Sequence of chain 5.A:
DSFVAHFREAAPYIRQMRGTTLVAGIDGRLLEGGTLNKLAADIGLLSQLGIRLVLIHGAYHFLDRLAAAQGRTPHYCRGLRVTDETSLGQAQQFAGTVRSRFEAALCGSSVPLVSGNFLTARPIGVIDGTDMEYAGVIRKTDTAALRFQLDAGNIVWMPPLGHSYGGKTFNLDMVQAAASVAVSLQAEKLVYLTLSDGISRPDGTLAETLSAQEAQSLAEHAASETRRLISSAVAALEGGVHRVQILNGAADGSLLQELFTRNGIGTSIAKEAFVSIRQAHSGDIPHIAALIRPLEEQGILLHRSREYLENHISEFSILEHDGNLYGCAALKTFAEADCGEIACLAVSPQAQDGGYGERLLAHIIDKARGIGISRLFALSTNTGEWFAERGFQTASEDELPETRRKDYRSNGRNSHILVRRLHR

This protein binds this small molecule.
Small molecule (SMILES): CC(=O)N[C@@H](CCC(=O)O)C(=O)O

Binding-site contacts:
Ligand atom OE1 contacts residue LEU334 of chain 5.A at 3.9 Å.
Ligand atom OE1 contacts residue LEU411 of chain 5.A at 3.8 Å.
Ligand atom CD contacts residue SER447 of chain 5.A at 3.1 Å.
Ligand atom OE1 contacts residue SER447 of chain 5.A at 3.4 Å (h-bond).
Ligand atom C8 contacts residue PHE419 of chain 5.A at 4.0 Å (hydrophobic).
Ligand atom O contacts residue CYS376 of chain 5.A at 2.5 Å (h-bond).
Ligand atom C7 contacts residue LEU411 of chain 5.A at 3.8 Å (hydrophobic).
Ligand atom CG contacts residue LEU411 of chain 5.A at 3.2 Å (hydrophobic).
Ligand atom CG contacts residue ILE332 of chain 5.A at 3.9 Å (hydrophobic).
Ligand atom OE1 contacts residue ARG445 of chain 5.A at 3.3 Å (salt-bridge).
Ligand atom C7 contacts residue CYS376 of chain 5.A at 3.6 Å (hydrophobic).
Ligand atom OXT contacts residue ARG336 of chain 5.A at 2.8 Å (salt-bridge).
Ligand atom CB contacts residue LEU334 of chain 5.A at 3.9 Å (hydrophobic).
Ligand atom O7 contacts residue CYS376 of chain 5.A at 2.9 Å (h-bond).
Ligand atom OE1 contacts residue ARG436 of chain 5.A at 3.6 Å.
Ligand atom CB contacts residue ARG445 of chain 5.A at 3.7 Å.
Ligand atom O7 contacts residue ALA375 of chain 5.A at 3.8 Å.
Ligand atom O contacts residue ARG336 of chain 5.A at 3.4 Å (salt-bridge).
Ligand atom C contacts residue ARG336 of chain 5.A at 3.7 Å.
Ligand atom CB contacts residue LEU411 of chain 5.A at 3.8 Å (hydrophobic).
Ligand atom OE2 contacts residue ARG445 of chain 5.A at 2.4 Å (salt-bridge).
Ligand atom CG contacts residue SER412 of chain 5.A at 4.0 Å.
Ligand atom N2 contacts residue COA1 of chain 5.B at 3.5 Å (h-bond).
Ligand atom C8 contacts residue COA1 of chain 5.B at 3.5 Å.
Ligand atom N2 contacts residue LEU411 of chain 5.A at 3.2 Å (h-bond).
Ligand atom CG contacts residue ARG445 of chain 5.A at 3.0 Å.
Ligand atom O7 contacts residue LEU377 of chain 5.A at 3.0 Å (h-bond).
Ligand atom C8 contacts residue LEU411 of chain 5.A at 3.6 Å (hydrophobic).
Ligand atom C7 contacts residue COA1 of chain 5.B at 3.2 Å.
Ligand atom CD contacts residue ARG445 of chain 5.A at 2.5 Å.
Ligand atom OXT contacts residue LEU334 of chain 5.A at 2.9 Å (h-bond).
Ligand atom C contacts residue CYS376 of chain 5.A at 3.5 Å (hydrophobic).
Ligand atom CD contacts residue LEU411 of chain 5.A at 3.8 Å (hydrophobic).
Ligand atom O7 contacts residue COA1 of chain 5.B at 3.6 Å (h-bond).
Ligand atom CA contacts residue LEU333 of chain 5.A at 4.0 Å (hydrophobic).
Ligand atom OXT contacts residue LEU333 of chain 5.A at 3.8 Å.
Ligand atom O contacts residue ALA375 of chain 5.A at 3.3 Å.
Ligand atom C8 contacts residue ILE374 of chain 5.A at 3.6 Å (hydrophobic).
Ligand atom C contacts residue LEU334 of chain 5.A at 4.0 Å (hydrophobic).
Ligand atom OE2 contacts residue SER447 of chain 5.A at 2.1 Å (h-bond).